Binding-site contacts:
Ligand atom C3 contacts residue HIS117 of chain 1.A at 3.2 Å.
Ligand atom O5 contacts residue TYR230 of chain 1.A at 3.9 Å.
Ligand atom C6 contacts residue GLY229 of chain 1.A at 3.7 Å.
Ligand atom O4 contacts residue TYR202 of chain 1.A at 4.0 Å.
Ligand atom C6 contacts residue ILE80 of chain 1.A at 4.0 Å (hydrophobic).
Ligand atom O6 contacts residue TYR230 of chain 1.A at 3.8 Å.
Ligand atom C4 contacts residue HIS117 of chain 1.A at 3.8 Å.
Ligand atom C6 contacts residue SER81 of chain 1.A at 3.5 Å.
Ligand atom C4 contacts residue SER81 of chain 1.A at 4.0 Å.
Ligand atom O3 contacts residue CYS119 of chain 1.A at 3.2 Å (h-bond).
Ligand atom C6 contacts residue TYR230 of chain 1.A at 3.6 Å (hydrophobic).
Ligand atom C5 contacts residue SER81 of chain 1.A at 3.6 Å.
Ligand atom O2 contacts residue HIS117 of chain 1.A at 3.5 Å.
Ligand atom O6 contacts residue VAL228 of chain 1.A at 4.0 Å.
Ligand atom C2 contacts residue TRP271 of chain 1.A at 4.1 Å (hydrophobic).
Ligand atom O6 contacts residue TYR230 of chain 1.A at 2.9 Å (h-bond).
Ligand atom O4 contacts residue LEU205 of chain 1.A at 3.7 Å.
Ligand atom C6 contacts residue TYR202 of chain 1.A at 3.8 Å (hydrophobic).
Ligand atom O2 contacts residue ASP141 of chain 1.A at 3.1 Å (salt-bridge).
Ligand atom O2 contacts residue TYR202 of chain 1.A at 3.7 Å.
Ligand atom C2 contacts residue SER81 of chain 1.A at 4.0 Å.
Ligand atom O2 contacts residue TYR335 of chain 1.A at 3.7 Å.
Ligand atom C1 contacts residue SER81 of chain 1.A at 3.6 Å.
Ligand atom C6 contacts residue TYR230 of chain 1.A at 3.7 Å (hydrophobic).
Ligand atom O4 contacts residue SER81 of chain 1.A at 3.3 Å (h-bond).
Ligand atom O3 contacts residue ASP141 of chain 1.A at 3.0 Å.
Ligand atom C2 contacts residue CA1 of chain 1.C at 4.1 Å.
Ligand atom O5 contacts residue TRP271 of chain 1.A at 3.6 Å.
Ligand atom O5 contacts residue SER81 of chain 1.A at 2.7 Å (h-bond).
Ligand atom C6 contacts residue ARG79 of chain 1.A at 3.6 Å.
Ligand atom O2 contacts residue CA1 of chain 1.C at 3.9 Å.
Ligand atom C4 contacts residue TYR202 of chain 1.A at 4.1 Å (hydrophobic).
Ligand atom O6 contacts residue GLY229 of chain 1.A at 3.4 Å.
Ligand atom C1 contacts residue TRP271 of chain 1.A at 4.0 Å (hydrophobic).
Ligand atom C4 contacts residue TYR230 of chain 1.A at 3.7 Å (hydrophobic).
Ligand atom C2 contacts residue HIS117 of chain 1.A at 3.8 Å.
Ligand atom C5 contacts residue TYR230 of chain 1.A at 3.9 Å (hydrophobic).
Ligand atom O3 contacts residue HIS117 of chain 1.A at 2.7 Å (h-bond).
Ligand atom C2 contacts residue ASP141 of chain 1.A at 3.8 Å.
Ligand atom O3 contacts residue CA1 of chain 1.C at 3.8 Å.

Sequence of chain 1.A:
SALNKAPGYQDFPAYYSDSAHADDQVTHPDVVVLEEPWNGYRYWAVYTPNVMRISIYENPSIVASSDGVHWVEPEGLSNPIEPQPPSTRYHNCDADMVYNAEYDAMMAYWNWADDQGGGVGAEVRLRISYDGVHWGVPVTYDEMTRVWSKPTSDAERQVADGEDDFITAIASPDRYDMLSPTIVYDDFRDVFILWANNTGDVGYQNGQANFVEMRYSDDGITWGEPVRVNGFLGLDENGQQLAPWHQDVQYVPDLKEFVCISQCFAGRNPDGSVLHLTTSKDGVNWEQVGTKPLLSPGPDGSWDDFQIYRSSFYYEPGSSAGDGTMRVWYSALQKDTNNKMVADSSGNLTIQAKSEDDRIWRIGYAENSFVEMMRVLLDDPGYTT

The small molecule below binds the protein below.
Small molecule (SMILES): C[C@@H]1O[C@@H](O[C@@H]2[C@@H](O[C@H]3O[C@H](CO)[C@H](O)[C@H](O)[C@H]3O)[C@@H](O)[C@@H](CO)O[C@H]2O)[C@@H](O)[C@H](O)[C@@H]1O